Sequence of chain 1.A:
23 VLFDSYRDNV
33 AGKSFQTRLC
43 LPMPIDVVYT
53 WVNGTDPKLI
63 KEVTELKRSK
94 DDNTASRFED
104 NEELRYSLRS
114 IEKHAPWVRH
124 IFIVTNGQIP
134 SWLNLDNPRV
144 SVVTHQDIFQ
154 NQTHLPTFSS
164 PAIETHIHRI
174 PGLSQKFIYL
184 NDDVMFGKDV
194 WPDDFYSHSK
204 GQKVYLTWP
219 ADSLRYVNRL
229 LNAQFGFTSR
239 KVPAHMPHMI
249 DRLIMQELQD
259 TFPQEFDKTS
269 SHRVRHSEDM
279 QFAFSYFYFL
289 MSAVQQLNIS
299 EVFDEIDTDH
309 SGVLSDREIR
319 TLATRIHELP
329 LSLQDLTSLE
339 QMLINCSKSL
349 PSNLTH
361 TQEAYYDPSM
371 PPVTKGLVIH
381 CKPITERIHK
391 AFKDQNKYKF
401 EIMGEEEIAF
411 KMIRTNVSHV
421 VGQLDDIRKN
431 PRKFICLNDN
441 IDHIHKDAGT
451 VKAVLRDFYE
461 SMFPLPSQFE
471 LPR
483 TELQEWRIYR

A protein and the small-molecule ligand that binds it are described below.
Small molecule (SMILES): CC(=O)N[C@H]1[C@@H](O[P](=O)(O)O[P](=O)(O)OC[C@H]2O[C@@H](n3ccc(=O)[nH]c3=O)[C@H](O)[C@@H]2O)O[C@H](CO)[C@@H](O)[C@@H]1O

Binding-site contacts:
Ligand atom O1' contacts residue ASN184 of chain 1.A at 3.4 Å (h-bond).
Ligand atom O2' contacts residue ASP185 of chain 1.A at 3.2 Å (salt-bridge).
Ligand atom C3B contacts residue ASP185 of chain 1.A at 3.3 Å.
Ligand atom O2A contacts residue ASP186 of chain 1.A at 3.0 Å (salt-bridge).
Ligand atom C3' contacts residue GLU167 of chain 1.A at 3.5 Å.
Ligand atom C4' contacts residue GLU167 of chain 1.A at 3.6 Å.
Ligand atom PA contacts residue MG1 of chain 1.K at 3.3 Å.
Ligand atom C5B contacts residue ASN184 of chain 1.A at 3.2 Å.
Ligand atom O3A contacts residue MG1 of chain 1.K at 3.6 Å.
Ligand atom O2B contacts residue ASN438 of chain 1.A at 2.9 Å (h-bond).
Ligand atom N3 contacts residue VAL54 of chain 1.A at 3.4 Å.
Ligand atom PB contacts residue ARG273 of chain 1.A at 3.5 Å.
Ligand atom PA contacts residue ARG273 of chain 1.A at 3.6 Å.
Ligand atom O4B contacts residue THR52 of chain 1.A at 3.4 Å (h-bond).
Ligand atom C1B contacts residue THR52 of chain 1.A at 3.3 Å.
Ligand atom C4B contacts residue THR52 of chain 1.A at 3.4 Å.
Ligand atom O4' contacts residue GLU167 of chain 1.A at 2.6 Å (salt-bridge).
Ligand atom C8' contacts residue ASN184 of chain 1.A at 3.6 Å.
Ligand atom O3' contacts residue GLU167 of chain 1.A at 2.8 Å (salt-bridge).
Ligand atom O4' contacts residue SER163 of chain 1.A at 2.9 Å (h-bond).
Ligand atom C7' contacts residue ASN184 of chain 1.A at 3.6 Å.
Ligand atom N2' contacts residue ASN184 of chain 1.A at 2.8 Å (h-bond).
Ligand atom O2' contacts residue THR52 of chain 1.A at 3.3 Å (h-bond).
Ligand atom O4B contacts residue SER163 of chain 1.A at 3.2 Å.
Ligand atom O3' contacts residue ASN184 of chain 1.A at 3.5 Å (h-bond).
Ligand atom O4 contacts residue PHE161 of chain 1.A at 3.5 Å.
Ligand atom C3' contacts residue ASN184 of chain 1.A at 3.4 Å.
Ligand atom O1B contacts residue ARG273 of chain 1.A at 2.7 Å (salt-bridge).
Ligand atom O2 contacts residue TRP53 of chain 1.A at 3.5 Å (h-bond).
Ligand atom O2B contacts residue MG1 of chain 1.K at 2.1 Å.
Ligand atom PB contacts residue MG1 of chain 1.K at 3.4 Å.
Ligand atom O2A contacts residue MG1 of chain 1.K at 2.1 Å.
Ligand atom O3B contacts residue THR52 of chain 1.A at 2.9 Å (h-bond).
Ligand atom C6' contacts residue ARG273 of chain 1.A at 3.2 Å.
Ligand atom O4 contacts residue PHE101 of chain 1.A at 3.5 Å.
Ligand atom O6' contacts residue GLN279 of chain 1.A at 3.3 Å (h-bond).
Ligand atom O3A contacts residue ARG273 of chain 1.A at 2.6 Å (salt-bridge).
Ligand atom O3B contacts residue ASN184 of chain 1.A at 3.5 Å.
Ligand atom C5' contacts residue ARG273 of chain 1.A at 3.5 Å.
Ligand atom O3B contacts residue ASP185 of chain 1.A at 3.0 Å (salt-bridge).